The protein below binds the small molecule below.
Small molecule (SMILES): CC[C@H](C)[C@H](NC(=O)[C@@H](NC(=O)[C@@H](N)CCCN=C(N)N)[C@@H](C)O)C(=O)N[C@@H](CO)C(=O)N[C@@H](Cc1ccc(O)cc1)C(=O)N[C@H](C(=O)N[C@@H](Cc1ccc(O)cc1)C(=O)N1CCC[C@H]1C(=O)N[C@@H](Cc1ccccc1)C(=O)O)[C@@H](C)O

Sequence of chain 1.D:
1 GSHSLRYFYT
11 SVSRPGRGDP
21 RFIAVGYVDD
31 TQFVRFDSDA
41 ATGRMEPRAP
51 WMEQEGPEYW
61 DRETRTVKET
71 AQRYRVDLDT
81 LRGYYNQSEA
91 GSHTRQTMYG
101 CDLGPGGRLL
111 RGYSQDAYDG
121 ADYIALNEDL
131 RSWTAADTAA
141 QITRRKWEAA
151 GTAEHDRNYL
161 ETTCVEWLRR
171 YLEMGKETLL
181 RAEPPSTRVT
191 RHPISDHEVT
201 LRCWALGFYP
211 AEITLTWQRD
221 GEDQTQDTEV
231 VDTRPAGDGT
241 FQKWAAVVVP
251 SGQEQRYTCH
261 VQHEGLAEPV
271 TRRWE

Binding-site contacts:
Ligand atom O contacts residue THR143 of chain 1.D at 2.8 Å (h-bond).
Ligand atom N contacts residue TYR171 of chain 1.D at 2.6 Å (h-bond).
Ligand atom CB contacts residue TYR99 of chain 1.D at 3.4 Å (hydrophobic).
Ligand atom N contacts residue ASP77 of chain 1.D at 2.9 Å (salt-bridge).
Ligand atom CB contacts residue ASP77 of chain 1.D at 3.5 Å.
Ligand atom CE1 contacts residue TRP147 of chain 1.D at 3.5 Å (hydrophobic).
Ligand atom NE contacts residue THR163 of chain 1.D at 3.3 Å.
Ligand atom O contacts residue ARG73 of chain 1.D at 3.2 Å (salt-bridge).
Ligand atom CD1 contacts residue ASP156 of chain 1.D at 3.5 Å.
Ligand atom OG1 contacts residue TYR74 of chain 1.D at 3.5 Å.
Ligand atom O contacts residue TYR84 of chain 1.D at 2.7 Å (h-bond).
Ligand atom C contacts residue ASP77 of chain 1.D at 3.5 Å.
Ligand atom CD2 contacts residue THR152 of chain 1.D at 3.3 Å.
Ligand atom CG2 contacts residue TYR7 of chain 1.D at 3.5 Å (hydrophobic).
Ligand atom CZ contacts residue ARG95 of chain 1.D at 3.3 Å.
Ligand atom O contacts residue ARG73 of chain 1.D at 3.2 Å.
Ligand atom CB contacts residue TRP147 of chain 1.D at 3.3 Å (hydrophobic).
Ligand atom N contacts residue GLU63 of chain 1.D at 2.9 Å (salt-bridge).
Ligand atom O contacts residue TYR159 of chain 1.D at 2.6 Å (h-bond).
Ligand atom N contacts residue TYR7 of chain 1.D at 3.1 Å (h-bond).
Ligand atom OXT contacts residue LYS146 of chain 1.D at 3.1 Å (salt-bridge).
Ligand atom OG1 contacts residue GLU63 of chain 1.D at 3.2 Å (salt-bridge).
Ligand atom CG contacts residue THR152 of chain 1.D at 3.4 Å.
Ligand atom CA contacts residue TYR99 of chain 1.D at 3.3 Å (hydrophobic).
Ligand atom CD1 contacts residue ARG73 of chain 1.D at 3.4 Å.
Ligand atom OXT contacts residue THR80 of chain 1.D at 3.6 Å.
Ligand atom CG2 contacts residue GLU63 of chain 1.D at 3.4 Å.
Ligand atom N contacts residue TYR99 of chain 1.D at 2.8 Å (h-bond).
Ligand atom CD1 contacts residue THR152 of chain 1.D at 3.5 Å.
Ligand atom N contacts residue ARG73 of chain 1.D at 3.4 Å (salt-bridge).
Ligand atom C contacts residue TYR99 of chain 1.D at 3.5 Å (hydrophobic).
Ligand atom CD1 contacts residue THR143 of chain 1.D at 3.5 Å.
Ligand atom OG1 contacts residue ARG73 of chain 1.D at 2.9 Å (salt-bridge).
Ligand atom CA contacts residue ASP77 of chain 1.D at 3.1 Å.
Ligand atom O contacts residue TRP147 of chain 1.D at 2.9 Å (h-bond).
Ligand atom OG1 contacts residue THR66 of chain 1.D at 2.8 Å (h-bond).
Ligand atom CA contacts residue ARG73 of chain 1.D at 3.5 Å.
Ligand atom CG2 contacts residue TYR99 of chain 1.D at 3.5 Å (hydrophobic).
Ligand atom C contacts residue TYR7 of chain 1.D at 3.5 Å (hydrophobic).
Ligand atom OH contacts residue HIS155 of chain 1.D at 3.1 Å.